This protein binds this small molecule.
Small molecule (SMILES): CC(=O)N[C@H]1[C@H](O[C@H]2[C@H](O)[C@@H](NC(C)=O)CO[C@@H]2CO)O[C@H](CO)[C@@H](O)[C@@H]1O

Binding-site contacts:
Ligand atom N2 contacts residue LEU86 of chain 1.C at 4.1 Å.
Ligand atom C8 contacts residue ASN172 of chain 1.C at 3.6 Å.
Ligand atom C5 contacts residue ASN170 of chain 1.C at 4.3 Å.
Ligand atom C2 contacts residue THR174 of chain 1.C at 4.5 Å.
Ligand atom C3 contacts residue ASN172 of chain 1.C at 3.1 Å.
Ligand atom C7 contacts residue ASN172 of chain 1.C at 3.2 Å.
Ligand atom O7 contacts residue ASN172 of chain 1.C at 4.2 Å.
Ligand atom C3 contacts residue ASN146 of chain 1.C at 4.5 Å.
Ligand atom O7 contacts residue ILE13 of chain 1.C at 4.1 Å.
Ligand atom C5 contacts residue ASN146 of chain 1.C at 3.4 Å.
Ligand atom N2 contacts residue ASN146 of chain 1.C at 3.7 Å.
Ligand atom C1 contacts residue THR174 of chain 1.C at 3.3 Å.
Ligand atom C7 contacts residue ASN146 of chain 1.C at 4.4 Å.
Ligand atom N2 contacts residue ASN172 of chain 1.C at 2.4 Å (h-bond).
Ligand atom C2 contacts residue ASN172 of chain 1.C at 1.6 Å.
Ligand atom C6 contacts residue ASN170 of chain 1.C at 4.3 Å.
Ligand atom C1 contacts residue ASN146 of chain 1.C at 4.0 Å.
Ligand atom O3 contacts residue ASN172 of chain 1.C at 4.0 Å.
Ligand atom O5 contacts residue THR174 of chain 1.C at 4.1 Å.
Ligand atom O5 contacts residue ASN146 of chain 1.C at 4.0 Å.
Ligand atom O5 contacts residue ASN170 of chain 1.C at 3.7 Å.
Ligand atom C8 contacts residue LEU86 of chain 1.C at 4.3 Å (hydrophobic).
Ligand atom C7 contacts residue LEU86 of chain 1.C at 3.6 Å (hydrophobic).
Ligand atom C8 contacts residue ASN146 of chain 1.C at 3.9 Å.
Ligand atom C6 contacts residue ASN146 of chain 1.C at 4.2 Å.
Ligand atom C4 contacts residue ASN172 of chain 1.C at 3.8 Å.
Ligand atom C5 contacts residue ASN172 of chain 1.C at 3.5 Å.
Ligand atom N2 contacts residue THR174 of chain 1.C at 4.3 Å.
Ligand atom O7 contacts residue LEU86 of chain 1.C at 3.1 Å.
Ligand atom C4 contacts residue ASN146 of chain 1.C at 4.1 Å.
Ligand atom C1 contacts residue ASN172 of chain 1.C at 1.4 Å.
Ligand atom C2 contacts residue ASN146 of chain 1.C at 4.3 Å.
Ligand atom O5 contacts residue ASN172 of chain 1.C at 2.3 Å (h-bond).
Ligand atom O7 contacts residue THR174 of chain 1.C at 4.5 Å.
Ligand atom O4 contacts residue ASN146 of chain 1.C at 3.6 Å.
Ligand atom C1 contacts residue ASN170 of chain 1.C at 4.2 Å.

Sequence of chain 1.C:
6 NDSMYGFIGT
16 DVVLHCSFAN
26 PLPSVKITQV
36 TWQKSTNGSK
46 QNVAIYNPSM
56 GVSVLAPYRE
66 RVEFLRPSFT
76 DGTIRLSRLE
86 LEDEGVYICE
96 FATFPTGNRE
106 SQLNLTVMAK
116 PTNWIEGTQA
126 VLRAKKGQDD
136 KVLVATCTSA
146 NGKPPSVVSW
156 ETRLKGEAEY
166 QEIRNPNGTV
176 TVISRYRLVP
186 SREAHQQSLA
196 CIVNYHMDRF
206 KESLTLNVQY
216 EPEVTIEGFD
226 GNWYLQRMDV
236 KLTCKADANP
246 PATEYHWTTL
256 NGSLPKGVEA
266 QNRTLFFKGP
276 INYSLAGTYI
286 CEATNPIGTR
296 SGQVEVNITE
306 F